Sequence of chain 1.A:
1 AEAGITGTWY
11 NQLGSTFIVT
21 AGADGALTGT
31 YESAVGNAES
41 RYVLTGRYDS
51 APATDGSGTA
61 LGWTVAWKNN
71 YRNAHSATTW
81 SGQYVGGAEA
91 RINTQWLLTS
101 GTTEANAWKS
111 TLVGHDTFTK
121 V

The small molecule below binds the protein below.
Small molecule (SMILES): NC(=O)CC[C@H](NC(=O)[C@@H]1CCCN1C(=O)[C@@H](N)Cc1c[nH]cn1)C(=O)NCC(=O)N1CCC[C@H]1C(=O)N1CCC[C@H]1C(=O)N[C@@H](CS)C(=O)N[C@@H](CCCC[NH3+])C(N)=O

Binding-site contacts:
Ligand atom CB contacts residue TRP67 of chain 1.A at 3.6 Å (hydrophobic).
Ligand atom CA contacts residue ALA34 of chain 1.A at 3.9 Å (hydrophobic).
Ligand atom CD contacts residue ALA74 of chain 1.A at 3.9 Å (hydrophobic).
Ligand atom N contacts residue ALA34 of chain 1.A at 3.7 Å.
Ligand atom NE2 contacts residue TRP96 of chain 1.A at 3.4 Å.
Ligand atom N contacts residue LEA1 of chain 1.C at 3.4 Å (h-bond).
Ligand atom CA contacts residue LEA1 of chain 1.C at 2.4 Å.
Ligand atom CD contacts residue TRP108 of chain 3.A at 3.6 Å (hydrophobic).
Ligand atom CD contacts residue ALA34 of chain 1.A at 3.6 Å (hydrophobic).
Ligand atom CG contacts residue TRP67 of chain 1.A at 3.7 Å (hydrophobic).
Ligand atom CB contacts residue LEU13 of chain 1.A at 3.8 Å (hydrophobic).
Ligand atom CB contacts residue LEA1 of chain 1.C at 3.7 Å.
Ligand atom O contacts residue SER33 of chain 1.A at 3.0 Å.
Ligand atom CG contacts residue ALA34 of chain 1.A at 3.4 Å (hydrophobic).
Ligand atom CD contacts residue THR78 of chain 1.A at 3.8 Å.
Ligand atom CB contacts residue SER33 of chain 1.A at 3.8 Å.
Ligand atom CD contacts residue ARG72 of chain 1.A at 3.4 Å.
Ligand atom CB contacts residue TYR42 of chain 1.A at 3.4 Å (hydrophobic).
Ligand atom OE1 contacts residue LEU98 of chain 1.A at 3.3 Å.
Ligand atom CD contacts residue LEU13 of chain 1.A at 3.2 Å (hydrophobic).
Ligand atom CA contacts residue LEU13 of chain 1.A at 3.7 Å (hydrophobic).
Ligand atom NE2 contacts residue SER76 of chain 1.A at 2.9 Å (h-bond).
Ligand atom CE1 contacts residue TRP67 of chain 1.A at 3.4 Å (hydrophobic).
Ligand atom CG contacts residue TRP67 of chain 1.A at 3.5 Å (hydrophobic).
Ligand atom NE2 contacts residue THR78 of chain 1.A at 3.8 Å.
Ligand atom OE1 contacts residue THR78 of chain 1.A at 2.7 Å (h-bond).
Ligand atom CB contacts residue TRP108 of chain 3.A at 3.9 Å (hydrophobic).
Ligand atom CD2 contacts residue SER76 of chain 1.A at 3.6 Å.
Ligand atom CA contacts residue LEA1 of chain 1.C at 3.9 Å.
Ligand atom OE1 contacts residue TRP67 of chain 1.A at 3.8 Å.
Ligand atom CG contacts residue TYR42 of chain 1.A at 3.6 Å (hydrophobic).
Ligand atom N contacts residue LEA1 of chain 1.C at 1.3 Å.
Ligand atom SG contacts residue LEA1 of chain 1.C at 1.8 Å.
Ligand atom CB contacts residue TRP67 of chain 1.A at 3.7 Å (hydrophobic).
Ligand atom CE1 contacts residue LEU98 of chain 1.A at 3.8 Å (hydrophobic).
Ligand atom CD contacts residue LEA1 of chain 1.C at 3.9 Å.
Ligand atom CB contacts residue LEA1 of chain 1.C at 2.7 Å.
Ligand atom C contacts residue LEA1 of chain 1.C at 2.9 Å.
Ligand atom NE2 contacts residue TRP67 of chain 1.A at 3.5 Å.
Ligand atom O contacts residue LEA1 of chain 1.C at 3.2 Å.

Sequence of chain 3.A:
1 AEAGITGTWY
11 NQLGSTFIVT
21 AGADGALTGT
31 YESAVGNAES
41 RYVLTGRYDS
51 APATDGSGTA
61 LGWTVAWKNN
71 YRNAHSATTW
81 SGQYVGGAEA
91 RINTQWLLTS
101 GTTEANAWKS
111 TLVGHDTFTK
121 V